Sequence of chain 3.A:
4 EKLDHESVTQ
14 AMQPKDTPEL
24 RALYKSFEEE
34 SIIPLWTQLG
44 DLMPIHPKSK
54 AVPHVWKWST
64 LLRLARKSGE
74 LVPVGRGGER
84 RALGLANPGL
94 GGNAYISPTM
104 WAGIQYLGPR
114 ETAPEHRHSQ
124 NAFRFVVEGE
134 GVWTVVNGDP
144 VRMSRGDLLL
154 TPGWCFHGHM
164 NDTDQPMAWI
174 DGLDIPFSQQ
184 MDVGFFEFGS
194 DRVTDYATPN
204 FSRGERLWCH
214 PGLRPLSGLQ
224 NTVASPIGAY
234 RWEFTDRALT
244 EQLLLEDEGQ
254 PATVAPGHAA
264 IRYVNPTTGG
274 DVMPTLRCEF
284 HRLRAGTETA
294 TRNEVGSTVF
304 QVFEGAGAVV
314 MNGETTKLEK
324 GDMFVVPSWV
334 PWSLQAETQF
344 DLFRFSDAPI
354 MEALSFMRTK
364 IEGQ

A protein and the small-molecule ligand that binds it are described below.
Small molecule (SMILES): O=C(O)c1ccccc1O

Binding-site contacts:
Ligand atom O2' contacts residue HIS162 of chain 4.A at 3.9 Å.
Ligand atom C4 contacts residue LEU176 of chain 4.A at 3.5 Å (hydrophobic).
Ligand atom O1' contacts residue ARG127 of chain 4.A at 3.4 Å (salt-bridge).
Ligand atom C4 contacts residue LEU38 of chain 3.A at 3.7 Å (hydrophobic).
Ligand atom C2 contacts residue LEU176 of chain 4.A at 3.9 Å (hydrophobic).
Ligand atom C2 contacts residue FE21 of chain 4.B at 3.1 Å.
Ligand atom C1' contacts residue GLN108 of chain 4.A at 4.0 Å.
Ligand atom C3 contacts residue MET46 of chain 3.A at 3.9 Å (hydrophobic).
Ligand atom O2 contacts residue HIS119 of chain 4.A at 3.4 Å.
Ligand atom C4 contacts residue TRP104 of chain 4.A at 4.0 Å (hydrophobic).
Ligand atom C3 contacts residue LEU176 of chain 4.A at 3.6 Å (hydrophobic).
Ligand atom C1' contacts residue ARG127 of chain 4.A at 3.3 Å.
Ligand atom C5 contacts residue ALA85 of chain 4.A at 3.9 Å (hydrophobic).
Ligand atom C1' contacts residue FE21 of chain 4.B at 3.2 Å.
Ligand atom C1' contacts residue ARG83 of chain 4.A at 3.1 Å.
Ligand atom O2' contacts residue FE21 of chain 4.B at 2.1 Å.
Ligand atom O2 contacts residue FE21 of chain 4.B at 1.9 Å.
Ligand atom C5 contacts residue LEU38 of chain 3.A at 4.1 Å (hydrophobic).
Ligand atom C5 contacts residue LEU176 of chain 4.A at 3.7 Å (hydrophobic).
Ligand atom C3 contacts residue ILE178 of chain 4.A at 3.9 Å (hydrophobic).
Ligand atom O1' contacts residue HIS162 of chain 4.A at 2.8 Å (h-bond).
Ligand atom O2' contacts residue HIS119 of chain 4.A at 3.5 Å.
Ligand atom O2 contacts residue HIS160 of chain 4.A at 4.0 Å.
Ligand atom C1 contacts residue FE21 of chain 4.B at 3.6 Å.
Ligand atom C5 contacts residue ASP174 of chain 4.A at 3.7 Å.
Ligand atom C1 contacts residue ARG127 of chain 4.A at 3.7 Å.
Ligand atom C3 contacts residue LEU38 of chain 3.A at 3.8 Å (hydrophobic).
Ligand atom C1 contacts residue ARG83 of chain 4.A at 3.7 Å.
Ligand atom O2' contacts residue ARG127 of chain 4.A at 3.1 Å (salt-bridge).
Ligand atom C6 contacts residue ASP174 of chain 4.A at 3.5 Å.
Ligand atom O2 contacts residue HIS121 of chain 4.A at 3.0 Å (h-bond).
Ligand atom C5 contacts residue TRP104 of chain 4.A at 3.8 Å (hydrophobic).
Ligand atom C4 contacts residue ILE178 of chain 4.A at 3.9 Å (hydrophobic).
Ligand atom C1' contacts residue HIS162 of chain 4.A at 3.7 Å.
Ligand atom O1' contacts residue GLN108 of chain 4.A at 3.0 Å (h-bond).
Ligand atom C6 contacts residue ARG127 of chain 4.A at 3.8 Å.
Ligand atom C6 contacts residue GLN108 of chain 4.A at 3.6 Å.
Ligand atom O2' contacts residue ARG83 of chain 4.A at 3.0 Å (salt-bridge).
Ligand atom O2' contacts residue HIS160 of chain 4.A at 2.9 Å (h-bond).
Ligand atom O1' contacts residue ARG83 of chain 4.A at 3.0 Å (salt-bridge).

Sequence of chain 4.A:
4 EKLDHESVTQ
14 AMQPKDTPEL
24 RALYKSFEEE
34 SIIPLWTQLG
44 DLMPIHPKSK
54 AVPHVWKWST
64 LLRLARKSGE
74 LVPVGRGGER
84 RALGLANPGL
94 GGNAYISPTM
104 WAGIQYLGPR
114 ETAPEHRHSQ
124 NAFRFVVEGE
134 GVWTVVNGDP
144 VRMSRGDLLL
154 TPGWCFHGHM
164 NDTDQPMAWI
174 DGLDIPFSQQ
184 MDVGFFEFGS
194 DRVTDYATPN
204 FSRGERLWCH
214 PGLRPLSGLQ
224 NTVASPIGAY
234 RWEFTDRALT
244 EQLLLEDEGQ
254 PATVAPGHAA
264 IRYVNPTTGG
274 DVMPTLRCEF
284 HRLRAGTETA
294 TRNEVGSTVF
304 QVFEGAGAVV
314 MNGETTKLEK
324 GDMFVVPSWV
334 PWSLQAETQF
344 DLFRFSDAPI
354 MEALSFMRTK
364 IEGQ